This protein binds this small molecule.
Small molecule (SMILES): CC[C@H](C)[C@H](NC(=O)[C@@H](N)CCC(=O)O)C(=O)N[C@@H](Cc1ccccc1)C(=O)NCC(=O)N[C@@H](CCC(=O)O)C(=O)N[C@@H](Cc1ccccc1)C(=O)N[C@@H](C)C=O

Sequence of chain 1.C:
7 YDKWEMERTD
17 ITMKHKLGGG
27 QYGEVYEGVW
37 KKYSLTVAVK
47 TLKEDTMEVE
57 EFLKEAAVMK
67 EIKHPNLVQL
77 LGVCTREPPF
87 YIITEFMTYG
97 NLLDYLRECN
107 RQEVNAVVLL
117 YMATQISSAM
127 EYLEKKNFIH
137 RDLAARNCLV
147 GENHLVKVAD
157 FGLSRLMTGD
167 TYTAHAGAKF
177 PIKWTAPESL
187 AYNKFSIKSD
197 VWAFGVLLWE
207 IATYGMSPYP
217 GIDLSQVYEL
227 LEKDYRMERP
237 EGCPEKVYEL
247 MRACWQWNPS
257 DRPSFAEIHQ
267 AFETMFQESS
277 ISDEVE

Binding-site contacts:
Ligand atom CD contacts residue HIS171 of chain 1.C at 3.3 Å.
Ligand atom CZ contacts residue TYR224 of chain 1.C at 3.3 Å (hydrophobic).
Ligand atom CD1 contacts residue 1121 of chain 1.O at 3.8 Å.
Ligand atom CB contacts residue LYS175 of chain 1.C at 3.6 Å.
Ligand atom CB contacts residue HIS171 of chain 1.C at 3.6 Å.
Ligand atom CE1 contacts residue 1121 of chain 1.O at 2.5 Å.
Ligand atom O contacts residue ALA174 of chain 1.C at 3.2 Å (h-bond).
Ligand atom N contacts residue LEU220 of chain 1.C at 3.7 Å.
Ligand atom CE2 contacts residue 1121 of chain 1.O at 2.4 Å.
Ligand atom N contacts residue ALA174 of chain 1.C at 2.7 Å (h-bond).
Ligand atom CA contacts residue ALA174 of chain 1.C at 3.0 Å (hydrophobic).
Ligand atom N contacts residue PHE176 of chain 1.C at 3.2 Å (h-bond).
Ligand atom CE1 contacts residue TYR224 of chain 1.C at 3.6 Å (hydrophobic).
Ligand atom CE1 contacts residue GLN27 of chain 1.C at 3.3 Å.
Ligand atom CD2 contacts residue LEU186 of chain 1.C at 3.4 Å (hydrophobic).
Ligand atom O contacts residue LEU220 of chain 1.C at 3.7 Å.
Ligand atom O contacts residue ILE178 of chain 1.C at 3.6 Å (h-bond).
Ligand atom OE2 contacts residue HIS171 of chain 1.C at 3.0 Å.
Ligand atom CZ contacts residue 1121 of chain 1.O at 1.4 Å.
Ligand atom CB contacts residue ALA172 of chain 1.C at 3.6 Å (hydrophobic).
Ligand atom O contacts residue LEU220 of chain 1.C at 3.5 Å.
Ligand atom C contacts residue ALA174 of chain 1.C at 3.3 Å (hydrophobic).
Ligand atom O contacts residue ILE178 of chain 1.C at 3.7 Å.
Ligand atom CG contacts residue LYS175 of chain 1.C at 3.7 Å.
Ligand atom O contacts residue PHE176 of chain 1.C at 3.7 Å.
Ligand atom O contacts residue LYS175 of chain 1.C at 3.5 Å.
Ligand atom CD2 contacts residue LYS175 of chain 1.C at 3.5 Å.
Ligand atom CD2 contacts residue 1121 of chain 1.O at 3.7 Å.
Ligand atom CB contacts residue GLY173 of chain 1.C at 3.3 Å.
Ligand atom O contacts residue PHE176 of chain 1.C at 3.0 Å (h-bond).
Ligand atom CB contacts residue ALA174 of chain 1.C at 3.5 Å (hydrophobic).
Ligand atom O contacts residue PRO177 of chain 1.C at 3.4 Å.
Ligand atom CG2 contacts residue PRO177 of chain 1.C at 3.8 Å (hydrophobic).
Ligand atom CD2 contacts residue PHE176 of chain 1.C at 3.7 Å (hydrophobic).
Ligand atom CG2 contacts residue ARG142 of chain 1.C at 3.8 Å.
Ligand atom CZ contacts residue GLN27 of chain 1.C at 3.2 Å.
Ligand atom O contacts residue GLY173 of chain 1.C at 3.3 Å.
Ligand atom CA contacts residue PHE176 of chain 1.C at 3.4 Å (hydrophobic).
Ligand atom C contacts residue LEU220 of chain 1.C at 3.6 Å (hydrophobic).
Ligand atom OE1 contacts residue HIS171 of chain 1.C at 2.8 Å.